Sequence of chain 2.A:
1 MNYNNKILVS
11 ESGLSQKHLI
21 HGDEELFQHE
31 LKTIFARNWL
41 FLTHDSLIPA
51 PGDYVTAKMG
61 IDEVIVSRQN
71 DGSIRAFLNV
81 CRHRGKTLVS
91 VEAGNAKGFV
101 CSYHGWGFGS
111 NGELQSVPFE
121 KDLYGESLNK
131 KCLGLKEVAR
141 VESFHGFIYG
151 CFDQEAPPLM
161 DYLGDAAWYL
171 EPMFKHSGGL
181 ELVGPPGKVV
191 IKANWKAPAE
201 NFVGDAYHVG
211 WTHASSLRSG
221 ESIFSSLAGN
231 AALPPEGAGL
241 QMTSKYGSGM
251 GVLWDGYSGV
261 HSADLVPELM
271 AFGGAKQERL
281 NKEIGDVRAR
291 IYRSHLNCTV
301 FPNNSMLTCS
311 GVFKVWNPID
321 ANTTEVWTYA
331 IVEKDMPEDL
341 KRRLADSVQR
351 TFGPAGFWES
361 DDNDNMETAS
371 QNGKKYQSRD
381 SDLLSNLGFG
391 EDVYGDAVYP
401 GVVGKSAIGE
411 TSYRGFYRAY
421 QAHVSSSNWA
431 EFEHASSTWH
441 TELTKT

Binding-site contacts:
Ligand atom C8 contacts residue HIS208 of chain 2.A at 3.8 Å.
Ligand atom C3 contacts residue LEU307 of chain 2.A at 4.4 Å (hydrophobic).
Ligand atom C8 contacts residue ASN201 of chain 2.A at 3.5 Å.
Ligand atom C6 contacts residue PHE224 of chain 2.A at 4.2 Å (hydrophobic).
Ligand atom C5 contacts residue HIS295 of chain 2.A at 4.3 Å.
Ligand atom S7 contacts residue HIS208 of chain 2.A at 4.1 Å.
Ligand atom C6 contacts residue HIS295 of chain 2.A at 3.8 Å.
Ligand atom C6 contacts residue VAL260 of chain 2.A at 4.1 Å (hydrophobic).
Ligand atom C8 contacts residue LEU307 of chain 2.A at 4.4 Å (hydrophobic).
Ligand atom C3 contacts residue VAL209 of chain 2.A at 4.0 Å (hydrophobic).
Ligand atom C2 contacts residue ASN297 of chain 2.A at 4.2 Å.
Ligand atom C1 contacts residue PHE224 of chain 2.A at 3.9 Å (hydrophobic).
Ligand atom C8 contacts residue ASP205 of chain 2.A at 3.9 Å.
Ligand atom C5 contacts residue LEU307 of chain 2.A at 4.1 Å (hydrophobic).
Ligand atom C1 contacts residue HIS295 of chain 2.A at 3.6 Å.
Ligand atom C2 contacts residue HIS295 of chain 2.A at 4.0 Å.
Ligand atom C3 contacts residue ASN297 of chain 2.A at 3.9 Å.
Ligand atom C2 contacts residue VAL209 of chain 2.A at 4.0 Å (hydrophobic).
Ligand atom C1 contacts residue VAL209 of chain 2.A at 4.3 Å (hydrophobic).
Ligand atom S7 contacts residue ASN201 of chain 2.A at 4.3 Å.
Ligand atom C8 contacts residue ASN297 of chain 2.A at 4.2 Å.
Ligand atom C6 contacts residue VAL209 of chain 2.A at 4.4 Å (hydrophobic).
Ligand atom C5 contacts residue VAL209 of chain 2.A at 4.3 Å (hydrophobic).
Ligand atom C5 contacts residue VAL260 of chain 2.A at 4.3 Å (hydrophobic).
Ligand atom C8 contacts residue PHE202 of chain 2.A at 3.9 Å (hydrophobic).
Ligand atom S7 contacts residue LEU307 of chain 2.A at 3.9 Å.
Ligand atom C4 contacts residue LEU307 of chain 2.A at 4.0 Å (hydrophobic).
Ligand atom C4 contacts residue VAL209 of chain 2.A at 4.1 Å (hydrophobic).

The small molecule below binds the protein below.
Small molecule (SMILES): CSc1ccccc1